Sequence of chain 1.A:
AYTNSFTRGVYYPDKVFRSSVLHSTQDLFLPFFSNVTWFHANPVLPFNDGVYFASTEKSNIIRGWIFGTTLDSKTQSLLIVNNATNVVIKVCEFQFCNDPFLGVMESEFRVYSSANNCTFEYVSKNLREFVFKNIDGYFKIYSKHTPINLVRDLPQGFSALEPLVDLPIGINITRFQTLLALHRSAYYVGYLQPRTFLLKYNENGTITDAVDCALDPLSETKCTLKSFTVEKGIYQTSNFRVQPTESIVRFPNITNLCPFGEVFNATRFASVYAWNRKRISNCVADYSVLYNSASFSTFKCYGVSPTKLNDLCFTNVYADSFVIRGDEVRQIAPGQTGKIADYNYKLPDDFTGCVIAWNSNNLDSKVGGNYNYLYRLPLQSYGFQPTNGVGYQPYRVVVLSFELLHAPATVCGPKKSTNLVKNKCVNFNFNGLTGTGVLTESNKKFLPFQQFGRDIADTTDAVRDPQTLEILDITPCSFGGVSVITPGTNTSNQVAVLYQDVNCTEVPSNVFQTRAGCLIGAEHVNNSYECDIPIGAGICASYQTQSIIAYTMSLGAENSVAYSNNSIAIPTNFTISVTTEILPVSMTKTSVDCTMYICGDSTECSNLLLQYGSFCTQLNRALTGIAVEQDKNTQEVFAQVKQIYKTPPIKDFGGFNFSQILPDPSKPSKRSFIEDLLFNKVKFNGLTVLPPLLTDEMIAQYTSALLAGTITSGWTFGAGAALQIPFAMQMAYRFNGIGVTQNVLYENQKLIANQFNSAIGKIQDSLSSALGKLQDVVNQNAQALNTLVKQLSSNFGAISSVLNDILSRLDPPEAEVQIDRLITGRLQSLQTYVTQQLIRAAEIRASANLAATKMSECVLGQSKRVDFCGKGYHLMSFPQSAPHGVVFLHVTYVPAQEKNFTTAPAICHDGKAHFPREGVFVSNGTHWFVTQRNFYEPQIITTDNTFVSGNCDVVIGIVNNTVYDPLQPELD

Sequence of chain 1.C:
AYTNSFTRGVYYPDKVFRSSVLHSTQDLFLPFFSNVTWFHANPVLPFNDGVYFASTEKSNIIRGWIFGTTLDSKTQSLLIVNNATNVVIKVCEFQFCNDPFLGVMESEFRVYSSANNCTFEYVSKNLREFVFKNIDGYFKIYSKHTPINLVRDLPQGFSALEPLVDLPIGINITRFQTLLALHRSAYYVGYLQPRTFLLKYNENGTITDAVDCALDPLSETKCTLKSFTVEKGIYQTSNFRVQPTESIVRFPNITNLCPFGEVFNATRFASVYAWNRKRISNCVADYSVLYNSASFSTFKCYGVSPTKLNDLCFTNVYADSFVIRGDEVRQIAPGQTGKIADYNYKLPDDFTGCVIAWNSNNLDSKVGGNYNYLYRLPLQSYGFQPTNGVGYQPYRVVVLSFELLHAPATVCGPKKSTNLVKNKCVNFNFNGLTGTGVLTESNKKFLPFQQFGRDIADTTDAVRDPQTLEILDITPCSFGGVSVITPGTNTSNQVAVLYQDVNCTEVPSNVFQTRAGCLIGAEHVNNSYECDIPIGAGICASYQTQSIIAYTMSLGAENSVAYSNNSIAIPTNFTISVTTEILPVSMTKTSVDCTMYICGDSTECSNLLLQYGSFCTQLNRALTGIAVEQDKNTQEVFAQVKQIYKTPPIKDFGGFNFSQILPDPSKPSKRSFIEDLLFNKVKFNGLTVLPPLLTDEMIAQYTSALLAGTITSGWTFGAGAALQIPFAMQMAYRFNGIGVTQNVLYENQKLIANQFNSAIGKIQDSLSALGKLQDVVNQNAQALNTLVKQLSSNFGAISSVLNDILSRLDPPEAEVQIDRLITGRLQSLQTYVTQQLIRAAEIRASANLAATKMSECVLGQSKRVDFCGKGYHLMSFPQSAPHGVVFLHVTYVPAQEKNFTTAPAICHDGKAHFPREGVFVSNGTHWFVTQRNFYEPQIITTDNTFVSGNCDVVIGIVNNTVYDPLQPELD

Binding-site contacts:
Ligand atom C7 contacts residue LYS558 of chain 1.C at 4.5 Å.
Ligand atom C5 contacts residue ASN282 of chain 1.A at 3.6 Å.
Ligand atom C1 contacts residue ASN282 of chain 1.A at 1.4 Å.
Ligand atom O5 contacts residue ASN280 of chain 1.A at 3.8 Å.
Ligand atom C6 contacts residue ASN280 of chain 1.A at 4.4 Å.
Ligand atom C2 contacts residue LYS558 of chain 1.C at 4.3 Å.
Ligand atom O6 contacts residue GLU281 of chain 1.A at 3.6 Å.
Ligand atom N2 contacts residue LYS558 of chain 1.C at 4.0 Å.
Ligand atom C4 contacts residue ASN282 of chain 1.A at 4.2 Å.
Ligand atom C8 contacts residue ASN282 of chain 1.A at 4.0 Å.
Ligand atom C2 contacts residue ASN282 of chain 1.A at 2.5 Å.
Ligand atom C6 contacts residue GLU281 of chain 1.A at 4.4 Å.
Ligand atom O5 contacts residue ASN282 of chain 1.A at 2.3 Å (h-bond).
Ligand atom N2 contacts residue ASN282 of chain 1.A at 3.0 Å (h-bond).
Ligand atom O7 contacts residue LYS558 of chain 1.C at 4.2 Å.
Ligand atom O6 contacts residue ASN282 of chain 1.A at 4.1 Å.
Ligand atom O6 contacts residue ASN280 of chain 1.A at 3.4 Å (h-bond).
Ligand atom C7 contacts residue ASN282 of chain 1.A at 3.7 Å.
Ligand atom C3 contacts residue ASN282 of chain 1.A at 3.8 Å.

A protein and the small-molecule ligand that binds it are described below.
Small molecule (SMILES): CC(=O)N[C@@H]1[C@@H](O)[C@H](O)[C@@H](CO)O[C@H]1O